Binding-site contacts:
Ligand atom C19 contacts residue GLN291 of chain 1.B at 3.4 Å.
Ligand atom C21 contacts residue ARG306 of chain 1.B at 4.0 Å.
Ligand atom C24 contacts residue TYR310 of chain 1.B at 3.7 Å (hydrophobic).
Ligand atom O24 contacts residue PRO305 of chain 1.B at 4.0 Å.
Ligand atom C16 contacts residue ARG306 of chain 1.B at 3.4 Å.
Ligand atom C24 contacts residue PHE294 of chain 1.B at 3.1 Å (hydrophobic).
Ligand atom C26 contacts residue PHE294 of chain 1.B at 3.9 Å (hydrophobic).
Ligand atom O2 contacts residue SER296 of chain 1.B at 3.1 Å (h-bond).
Ligand atom O11 contacts residue GLN291 of chain 1.B at 2.6 Å (h-bond).
Ligand atom C26 contacts residue TYR310 of chain 1.B at 4.0 Å (hydrophobic).
Ligand atom C11 contacts residue GLN291 of chain 1.B at 3.3 Å.
Ligand atom C24 contacts residue PRO305 of chain 1.B at 4.0 Å (hydrophobic).
Ligand atom C27 contacts residue PHE341 of chain 1.B at 4.2 Å (hydrophobic).
Ligand atom C2 contacts residue ASP295 of chain 1.B at 3.1 Å.
Ligand atom C1 contacts residue ARG306 of chain 1.B at 4.1 Å.
Ligand atom O1 contacts residue ASP295 of chain 1.B at 3.4 Å (salt-bridge).
Ligand atom C27 contacts residue VAL333 of chain 1.B at 4.1 Å (hydrophobic).
Ligand atom C22 contacts residue ARG306 of chain 1.B at 3.9 Å.
Ligand atom O13 contacts residue GLN291 of chain 1.B at 4.0 Å.
Ligand atom O24 contacts residue MET299 of chain 1.B at 3.8 Å.
Ligand atom C20 contacts residue GLN291 of chain 1.B at 3.9 Å.
Ligand atom O24 contacts residue TYR310 of chain 1.B at 2.7 Å (h-bond).
Ligand atom O1 contacts residue PHE294 of chain 1.B at 4.0 Å.
Ligand atom O2 contacts residue ARG306 of chain 1.B at 3.4 Å (salt-bridge).
Ligand atom O3 contacts residue ARG306 of chain 1.B at 2.9 Å (salt-bridge).
Ligand atom O2 contacts residue ASP295 of chain 1.B at 2.7 Å (salt-bridge).
Ligand atom C14 contacts residue ASN337 of chain 1.B at 3.8 Å.
Ligand atom O24 contacts residue PHE294 of chain 1.B at 2.4 Å (h-bond).
Ligand atom O1 contacts residue ARG306 of chain 1.B at 3.8 Å.
Ligand atom C3 contacts residue ARG306 of chain 1.B at 4.0 Å.
Ligand atom C1 contacts residue ASP295 of chain 1.B at 3.5 Å.
Ligand atom C27 contacts residue ASN337 of chain 1.B at 3.6 Å.
Ligand atom C25 contacts residue TYR340 of chain 1.B at 3.5 Å (hydrophobic).
Ligand atom C22 contacts residue TYR340 of chain 1.B at 4.0 Å (hydrophobic).
Ligand atom C25 contacts residue ARG306 of chain 1.B at 3.7 Å.
Ligand atom C20 contacts residue PHE294 of chain 1.B at 3.5 Å (hydrophobic).
Ligand atom C10 contacts residue GLN291 of chain 1.B at 4.0 Å.
Ligand atom C1 contacts residue SER296 of chain 1.B at 4.0 Å.
Ligand atom C23 contacts residue PHE294 of chain 1.B at 3.3 Å (hydrophobic).
Ligand atom O1 contacts residue SER296 of chain 1.B at 3.0 Å (h-bond).

A small-molecule ligand and the protein it binds are described below.
Small molecule (SMILES): CC[C@H](/C=C(/C)[C@@H]1C[C@@H](OC)C[C@H](O)C(C)(C)[C@@]2(O)O[C@@H](C[C@@H](OC)[C@H](O)C(=O)O1)C[C@@H](OC)[C@H]2O)CO

Sequence of chain 1.B:
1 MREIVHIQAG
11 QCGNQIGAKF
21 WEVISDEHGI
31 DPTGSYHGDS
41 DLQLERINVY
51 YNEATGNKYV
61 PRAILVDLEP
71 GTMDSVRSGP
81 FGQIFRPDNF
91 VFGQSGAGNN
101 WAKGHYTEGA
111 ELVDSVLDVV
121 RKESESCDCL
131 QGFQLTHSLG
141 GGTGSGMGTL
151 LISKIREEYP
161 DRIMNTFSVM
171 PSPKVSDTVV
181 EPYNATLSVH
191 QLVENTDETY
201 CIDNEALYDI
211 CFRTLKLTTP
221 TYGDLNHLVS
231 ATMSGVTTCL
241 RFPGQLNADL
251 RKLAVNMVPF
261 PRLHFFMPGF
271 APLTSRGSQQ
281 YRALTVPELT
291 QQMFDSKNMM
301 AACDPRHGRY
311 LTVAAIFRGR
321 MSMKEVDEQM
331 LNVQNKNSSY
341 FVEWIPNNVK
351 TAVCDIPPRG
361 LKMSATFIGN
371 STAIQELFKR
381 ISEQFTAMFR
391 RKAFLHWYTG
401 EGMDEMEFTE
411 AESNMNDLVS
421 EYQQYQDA